The protein below binds the small molecule below.
Small molecule (SMILES): CCCC[C@@H](NC(=O)[C@@H](C)NC(=O)[C@@H](C)NC(=O)[C@@H](CCC(=O)O)NC(=O)[C@@H](CCCC)NC(=O)[C@@H](CS)NC(=O)[C@@H](CCC(=O)O)NC(=O)[C@@H](Cc1ccc(O)cc1)NC(=O)[C@@H](Cc1c[nH]c2ccccc12)NC(=O)[C@@H](C)NC(=O)[C@H]1CCCN1)C(=O)N[C@H](CCCC)C(=O)N[C@H](CS)C(=O)N[C@H](CCC(N)=O)C(=O)N[C@H](CCC(N)=O)C(=O)N[C@@H](C=O)C(C)C

Binding-site contacts:
Ligand atom CD contacts residue VAL77 of chain 1.A at 3.6 Å (hydrophobic).
Ligand atom CB contacts residue LEU38 of chain 1.A at 3.6 Å (hydrophobic).
Ligand atom CE2 contacts residue HIS57 of chain 1.A at 3.6 Å.
Ligand atom CD1 contacts residue TYR51 of chain 1.A at 3.5 Å (hydrophobic).
Ligand atom CD contacts residue HIS80 of chain 1.A at 3.5 Å.
Ligand atom NE2 contacts residue ARG81 of chain 1.A at 3.2 Å (salt-bridge).
Ligand atom NE1 contacts residue TYR51 of chain 1.A at 3.2 Å.
Ligand atom CH2 contacts residue VAL77 of chain 1.A at 3.4 Å (hydrophobic).
Ligand atom CZ2 contacts residue VAL59 of chain 1.A at 3.6 Å (hydrophobic).
Ligand atom CG contacts residue LEU38 of chain 1.A at 3.6 Å (hydrophobic).
Ligand atom C contacts residue WHL1 of chain 1.F at 3.7 Å.
Ligand atom CB contacts residue WHL1 of chain 1.F at 3.5 Å.
Ligand atom SG contacts residue PHE39 of chain 1.A at 3.5 Å.
Ligand atom CG contacts residue HIS80 of chain 1.A at 3.4 Å.
Ligand atom CZ3 contacts residue ILE45 of chain 1.A at 3.5 Å (hydrophobic).
Ligand atom CD contacts residue ILE83 of chain 1.A at 3.6 Å (hydrophobic).
Ligand atom CE contacts residue HIS80 of chain 1.A at 3.6 Å.
Ligand atom N contacts residue LEU38 of chain 1.A at 3.7 Å.
Ligand atom NE1 contacts residue GLN56 of chain 1.A at 2.7 Å (h-bond).
Ligand atom CE2 contacts residue GLN56 of chain 1.A at 3.3 Å.
Ligand atom CZ2 contacts residue ILE45 of chain 1.A at 3.7 Å (hydrophobic).
Ligand atom OH contacts residue HIS57 of chain 1.A at 3.0 Å.
Ligand atom CZ2 contacts residue GLN56 of chain 1.A at 3.4 Å.
Ligand atom CH2 contacts residue VAL59 of chain 1.A at 3.7 Å (hydrophobic).
Ligand atom CE2 contacts residue TYR51 of chain 1.A at 3.7 Å (hydrophobic).
Ligand atom CA contacts residue WHL1 of chain 1.F at 3.6 Å.
Ligand atom OE1 contacts residue HIS80 of chain 1.A at 3.2 Å (h-bond).
Ligand atom OE2 contacts residue VAL77 of chain 1.A at 3.8 Å.
Ligand atom OE1 contacts residue HIS80 of chain 1.A at 2.7 Å (h-bond).
Ligand atom OE1 contacts residue MET34 of chain 1.A at 3.5 Å.
Ligand atom CH2 contacts residue ILE45 of chain 1.A at 3.4 Å (hydrophobic).
Ligand atom SG contacts residue WHL1 of chain 1.F at 1.7 Å.
Ligand atom CZ2 contacts residue VAL77 of chain 1.A at 3.7 Å (hydrophobic).
Ligand atom CG contacts residue ARG81 of chain 1.A at 3.5 Å.
Ligand atom N contacts residue WHL1 of chain 1.F at 3.7 Å.
Ligand atom CZ contacts residue HIS57 of chain 1.A at 3.4 Å.
Ligand atom CD contacts residue HIS80 of chain 1.A at 3.6 Å.
Ligand atom CB contacts residue LEU38 of chain 1.A at 3.8 Å (hydrophobic).
Ligand atom CB contacts residue WHL1 of chain 1.F at 2.9 Å.
Ligand atom CD1 contacts residue GLN56 of chain 1.A at 3.7 Å.

Sequence of chain 1.A:
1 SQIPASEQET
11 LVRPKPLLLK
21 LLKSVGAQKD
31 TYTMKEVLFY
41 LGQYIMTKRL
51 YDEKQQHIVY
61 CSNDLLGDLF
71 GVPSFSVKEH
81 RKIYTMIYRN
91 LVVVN